Sequence of chain 1.D:
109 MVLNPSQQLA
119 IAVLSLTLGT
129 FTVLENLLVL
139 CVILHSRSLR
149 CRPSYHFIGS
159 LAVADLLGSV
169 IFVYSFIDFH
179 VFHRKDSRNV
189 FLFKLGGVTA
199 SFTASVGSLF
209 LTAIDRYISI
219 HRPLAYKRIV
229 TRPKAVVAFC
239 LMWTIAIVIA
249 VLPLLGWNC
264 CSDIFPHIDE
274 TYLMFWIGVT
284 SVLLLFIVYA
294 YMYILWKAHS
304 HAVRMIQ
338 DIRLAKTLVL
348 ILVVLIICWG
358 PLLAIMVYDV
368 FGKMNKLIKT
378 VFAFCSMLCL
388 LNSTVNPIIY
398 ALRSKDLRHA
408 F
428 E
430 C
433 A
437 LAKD

Binding-site contacts:
Ligand atom CBC contacts residue PHE200 of chain 1.D at 3.5 Å (hydrophobic).
Ligand atom NAN contacts residue VAL196 of chain 1.D at 3.6 Å.
Ligand atom CAL contacts residue PHE174 of chain 1.D at 3.6 Å (hydrophobic).
Ligand atom CAG contacts residue PHE174 of chain 1.D at 3.3 Å (hydrophobic).
Ligand atom O contacts residue PHE268 of chain 1.D at 3.3 Å.
Ligand atom CBA contacts residue PHE200 of chain 1.D at 3.8 Å (hydrophobic).
Ligand atom CAT contacts residue TYR275 of chain 1.D at 3.9 Å (hydrophobic).
Ligand atom NAO contacts residue VAL196 of chain 1.D at 3.6 Å.
Ligand atom FAU contacts residue TYR275 of chain 1.D at 3.6 Å.
Ligand atom OAA contacts residue PHE170 of chain 1.D at 3.5 Å.
Ligand atom CG1 contacts residue PHE174 of chain 1.D at 3.5 Å (hydrophobic).
Ligand atom CAZ contacts residue PHE200 of chain 1.D at 3.8 Å (hydrophobic).
Ligand atom CAR contacts residue THR197 of chain 1.D at 3.9 Å.
Ligand atom CBB contacts residue PHE200 of chain 1.D at 3.5 Å (hydrophobic).
Ligand atom CAS contacts residue TYR275 of chain 1.D at 3.6 Å (hydrophobic).
Ligand atom CAP contacts residue THR197 of chain 1.D at 3.5 Å.
Ligand atom CAB contacts residue PHE170 of chain 1.D at 3.7 Å (hydrophobic).
Ligand atom FAU contacts residue LEU276 of chain 1.D at 2.6 Å.
Ligand atom OAF contacts residue PHE174 of chain 1.D at 3.4 Å.
Ligand atom CAV contacts residue PHE268 of chain 1.D at 3.8 Å (hydrophobic).
Ligand atom CBA contacts residue LEU359 of chain 1.D at 3.5 Å (hydrophobic).
Ligand atom CAT contacts residue LEU276 of chain 1.D at 3.4 Å (hydrophobic).
Ligand atom CBB contacts residue TRP279 of chain 1.D at 3.8 Å (hydrophobic).
Ligand atom CAQ contacts residue THR197 of chain 1.D at 3.8 Å.
Ligand atom CAV contacts residue LEU276 of chain 1.D at 3.6 Å (hydrophobic).
Ligand atom CAB contacts residue SER383 of chain 1.D at 3.8 Å.
Ligand atom OAA contacts residue PHE379 of chain 1.D at 3.5 Å.
Ligand atom CBC contacts residue TRP279 of chain 1.D at 3.6 Å (hydrophobic).
Ligand atom CAG contacts residue ALA380 of chain 1.D at 3.8 Å (hydrophobic).
Ligand atom CAG contacts residue SER383 of chain 1.D at 3.9 Å.
Ligand atom OAF contacts residue PHE379 of chain 1.D at 3.8 Å.
Ligand atom CAR contacts residue LEU193 of chain 1.D at 3.4 Å (hydrophobic).
Ligand atom OAA contacts residue SER383 of chain 1.D at 2.8 Å (h-bond).
Ligand atom CAW contacts residue TRP279 of chain 1.D at 3.9 Å (hydrophobic).
Ligand atom O contacts residue PHE379 of chain 1.D at 3.6 Å.
Ligand atom CAG contacts residue PHE379 of chain 1.D at 3.4 Å (hydrophobic).
Ligand atom C contacts residue PHE379 of chain 1.D at 3.8 Å (hydrophobic).
Ligand atom CAV contacts residue TRP279 of chain 1.D at 3.4 Å (hydrophobic).
Ligand atom CAZ contacts residue SER383 of chain 1.D at 3.9 Å.
Ligand atom CG1 contacts residue PHE177 of chain 1.D at 3.9 Å (hydrophobic).

The small molecule below binds the protein below.
Small molecule (SMILES): COC(=O)[C@@H](NC(=O)c1nn(Cc2ccc(F)cc2)c2ccccc12)C(C)(C)C